This small molecule binds to this protein.
Small molecule (SMILES): Nc1ncnc2c1ncn2[C@@H]1O[C@H](COP(=O)(O)OP(=O)(O)OP(O)(O)=S)[C@@H](O)[C@H]1O

Sequence of chain 1.A:
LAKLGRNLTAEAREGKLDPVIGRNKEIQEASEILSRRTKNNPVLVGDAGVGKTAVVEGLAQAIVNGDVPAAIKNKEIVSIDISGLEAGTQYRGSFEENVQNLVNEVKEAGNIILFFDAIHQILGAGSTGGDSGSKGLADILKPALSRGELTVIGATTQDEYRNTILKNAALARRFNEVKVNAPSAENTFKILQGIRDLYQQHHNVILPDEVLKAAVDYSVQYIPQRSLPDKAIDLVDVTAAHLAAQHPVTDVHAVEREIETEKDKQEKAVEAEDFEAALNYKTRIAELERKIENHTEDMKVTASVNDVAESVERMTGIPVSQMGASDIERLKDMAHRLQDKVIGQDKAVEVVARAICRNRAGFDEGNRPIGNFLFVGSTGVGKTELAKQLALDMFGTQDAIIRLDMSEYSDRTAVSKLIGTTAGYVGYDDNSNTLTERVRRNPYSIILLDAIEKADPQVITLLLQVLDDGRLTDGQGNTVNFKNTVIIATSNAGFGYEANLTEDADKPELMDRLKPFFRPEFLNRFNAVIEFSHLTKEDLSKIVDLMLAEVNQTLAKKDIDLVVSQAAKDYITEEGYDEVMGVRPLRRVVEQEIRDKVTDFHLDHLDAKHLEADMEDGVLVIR

Binding-site contacts:
Ligand atom PG contacts residue MG1 of chain 1.R at 3.2 Å.
Ligand atom O2B contacts residue GLY455 of chain 1.A at 3.8 Å.
Ligand atom O2' contacts residue GLU460 of chain 1.A at 3.0 Å (salt-bridge).
Ligand atom PB contacts residue MG1 of chain 1.R at 2.8 Å.
Ligand atom C6 contacts residue ILE418 of chain 1.A at 3.4 Å (hydrophobic).
Ligand atom C5 contacts residue VAL456 of chain 1.A at 3.5 Å (hydrophobic).
Ligand atom N7 contacts residue GLU460 of chain 1.A at 3.5 Å.
Ligand atom O3B contacts residue MG1 of chain 1.R at 2.2 Å.
Ligand atom C6 contacts residue VAL456 of chain 1.A at 3.4 Å (hydrophobic).
Ligand atom N1 contacts residue VAL456 of chain 1.A at 3.2 Å (h-bond).
Ligand atom C4' contacts residue GLY457 of chain 1.A at 3.7 Å.
Ligand atom N7 contacts residue ILE418 of chain 1.A at 3.5 Å (h-bond).
Ligand atom O3A contacts residue MG1 of chain 1.R at 3.5 Å.
Ligand atom C2' contacts residue GLU460 of chain 1.A at 3.1 Å.
Ligand atom C5' contacts residue GLY457 of chain 1.A at 3.4 Å.
Ligand atom N6 contacts residue GLN420 of chain 1.A at 3.2 Å (h-bond).
Ligand atom C2 contacts residue VAL456 of chain 1.A at 3.1 Å (hydrophobic).
Ligand atom S1G contacts residue LYS458 of chain 1.A at 3.5 Å.
Ligand atom C1' contacts residue GLY457 of chain 1.A at 3.7 Å.
Ligand atom N7 contacts residue VAL417 of chain 1.A at 3.8 Å.
Ligand atom O3B contacts residue THR459 of chain 1.A at 3.3 Å.
Ligand atom C4' contacts residue VAL658 of chain 1.A at 3.7 Å (hydrophobic).
Ligand atom N9 contacts residue GLY457 of chain 1.A at 3.6 Å.
Ligand atom N1 contacts residue GLN420 of chain 1.A at 3.5 Å (h-bond).
Ligand atom O2B contacts residue MG1 of chain 1.R at 2.5 Å.
Ligand atom C4 contacts residue VAL456 of chain 1.A at 3.4 Å (hydrophobic).
Ligand atom C4 contacts residue GLY457 of chain 1.A at 3.5 Å.
Ligand atom C6 contacts residue GLN420 of chain 1.A at 3.5 Å.
Ligand atom S1G contacts residue THR454 of chain 1.A at 3.5 Å.
Ligand atom N3 contacts residue VAL456 of chain 1.A at 3.2 Å.
Ligand atom O2G contacts residue THR454 of chain 1.A at 3.1 Å.
Ligand atom C1' contacts residue ILE618 of chain 1.A at 3.6 Å (hydrophobic).
Ligand atom C8 contacts residue GLU460 of chain 1.A at 3.0 Å.
Ligand atom O4' contacts residue GLY457 of chain 1.A at 3.0 Å (h-bond).
Ligand atom O2B contacts residue THR454 of chain 1.A at 2.4 Å (h-bond).
Ligand atom N6 contacts residue ILE418 of chain 1.A at 2.2 Å (h-bond).
Ligand atom O4' contacts residue VAL658 of chain 1.A at 3.5 Å.
Ligand atom N3 contacts residue GLY457 of chain 1.A at 3.3 Å (h-bond).
Ligand atom O2B contacts residue LYS458 of chain 1.A at 3.5 Å (salt-bridge).
Ligand atom S1G contacts residue MG1 of chain 1.R at 3.1 Å.